A small-molecule ligand and the protein it binds are described below.
Small molecule (SMILES): CCc1nc(N)nc(N)c1C#C[C@H](C)c1cc(OC)cc(N2CCOCC2)c1

Sequence of chain 1.A:
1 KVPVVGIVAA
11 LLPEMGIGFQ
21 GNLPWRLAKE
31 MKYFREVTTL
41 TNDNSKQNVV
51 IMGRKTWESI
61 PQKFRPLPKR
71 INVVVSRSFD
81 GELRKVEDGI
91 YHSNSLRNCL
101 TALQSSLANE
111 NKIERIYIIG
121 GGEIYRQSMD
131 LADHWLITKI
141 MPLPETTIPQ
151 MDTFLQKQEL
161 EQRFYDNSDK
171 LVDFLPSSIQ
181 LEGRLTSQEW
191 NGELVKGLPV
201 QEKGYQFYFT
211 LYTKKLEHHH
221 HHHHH

Binding-site contacts:
Ligand atom C2 contacts residue VAL8 of chain 1.A at 3.6 Å (hydrophobic).
Ligand atom C5 contacts residue PHE34 of chain 1.A at 3.6 Å (hydrophobic).
Ligand atom CAN contacts residue THR56 of chain 1.A at 3.6 Å.
Ligand atom CAY contacts residue LEU67 of chain 1.A at 3.6 Å (hydrophobic).
Ligand atom N1 contacts residue VAL8 of chain 1.A at 3.3 Å (h-bond).
Ligand atom NAJ contacts residue NDP1 of chain 1.C at 3.7 Å.
Ligand atom CAL contacts residue NDP1 of chain 1.C at 3.6 Å.
Ligand atom N1 contacts residue NDP1 of chain 1.C at 3.5 Å (h-bond).
Ligand atom OAX contacts residue MET31 of chain 1.A at 3.6 Å.
Ligand atom NAH contacts residue VAL8 of chain 1.A at 3.3 Å.
Ligand atom NAH contacts residue ALA9 of chain 1.A at 3.5 Å (h-bond).
Ligand atom C5 contacts residue NDP1 of chain 1.C at 3.4 Å.
Ligand atom C2 contacts residue ALA9 of chain 1.A at 3.6 Å (hydrophobic).
Ligand atom CAZ contacts residue MET31 of chain 1.A at 3.2 Å (hydrophobic).
Ligand atom CAK contacts residue NDP1 of chain 1.C at 3.5 Å.
Ligand atom N1 contacts residue ILE7 of chain 1.A at 3.3 Å (h-bond).
Ligand atom CAZ contacts residue GLU30 of chain 1.A at 3.0 Å.
Ligand atom N3 contacts residue GLU30 of chain 1.A at 2.6 Å (salt-bridge).
Ligand atom NAJ contacts residue ILE119 of chain 1.A at 2.8 Å (h-bond).
Ligand atom C2 contacts residue GLU30 of chain 1.A at 3.5 Å.
Ligand atom NAJ contacts residue PHE34 of chain 1.A at 3.6 Å.
Ligand atom CAN contacts residue ILE119 of chain 1.A at 3.7 Å (hydrophobic).
Ligand atom C6 contacts residue ILE7 of chain 1.A at 3.5 Å (hydrophobic).
Ligand atom C4 contacts residue GLU30 of chain 1.A at 3.5 Å.
Ligand atom NAH contacts residue THR138 of chain 1.A at 3.6 Å (h-bond).
Ligand atom NAJ contacts residue TYR125 of chain 1.A at 3.3 Å (h-bond).
Ligand atom CAA contacts residue LEU67 of chain 1.A at 3.5 Å (hydrophobic).
Ligand atom CAI contacts residue GLU30 of chain 1.A at 3.5 Å.
Ligand atom NAJ contacts residue ILE7 of chain 1.A at 2.9 Å (h-bond).
Ligand atom CAA contacts residue MET31 of chain 1.A at 3.7 Å (hydrophobic).
Ligand atom C6 contacts residue NDP1 of chain 1.C at 3.3 Å.
Ligand atom NAH contacts residue GLU30 of chain 1.A at 2.8 Å (salt-bridge).
Ligand atom N1 contacts residue PHE34 of chain 1.A at 3.6 Å.
Ligand atom CBB contacts residue SER59 of chain 1.A at 3.1 Å.
Ligand atom NAU contacts residue MET31 of chain 1.A at 3.7 Å.
Ligand atom C6 contacts residue PHE34 of chain 1.A at 3.5 Å (hydrophobic).
Ligand atom CAY contacts residue PHE64 of chain 1.A at 3.7 Å (hydrophobic).
Ligand atom N3 contacts residue PHE34 of chain 1.A at 3.8 Å.
Ligand atom CAN contacts residue ILE60 of chain 1.A at 3.6 Å (hydrophobic).
Ligand atom C4 contacts residue NDP1 of chain 1.C at 3.8 Å.